The protein below binds the small molecule below.
Small molecule (SMILES): N[C@@H](CCC(=O)O)C(=O)O

Binding-site contacts:
Ligand atom C contacts residue SER127 of chain 1.A at 4.2 Å.
Ligand atom C contacts residue PHE133 of chain 1.A at 4.1 Å (hydrophobic).
Ligand atom OXT contacts residue PHE133 of chain 1.A at 3.5 Å.
Ligand atom OE2 contacts residue ILE158 of chain 1.B at 3.4 Å.
Ligand atom CB contacts residue GLU25 of chain 1.B at 4.0 Å.
Ligand atom C contacts residue LEU134 of chain 1.A at 3.9 Å (hydrophobic).
Ligand atom O contacts residue PHE133 of chain 1.A at 4.1 Å.
Ligand atom OE1 contacts residue ASP105 of chain 1.A at 4.0 Å.
Ligand atom CD contacts residue ILE158 of chain 1.B at 3.7 Å (hydrophobic).
Ligand atom O contacts residue SER127 of chain 1.A at 3.8 Å.
Ligand atom O contacts residue GLY132 of chain 1.A at 4.3 Å.
Ligand atom O contacts residue LEU134 of chain 1.A at 4.1 Å.
Ligand atom O contacts residue ASP129 of chain 1.A at 3.0 Å (salt-bridge).
Ligand atom CA contacts residue SER127 of chain 1.A at 3.7 Å.
Ligand atom OXT contacts residue LEU134 of chain 1.A at 2.9 Å (h-bond).
Ligand atom CD contacts residue PHE126 of chain 1.A at 4.2 Å (hydrophobic).
Ligand atom OE2 contacts residue LYS79 of chain 1.B at 2.9 Å (salt-bridge).
Ligand atom N contacts residue GLU25 of chain 1.B at 2.8 Å (salt-bridge).
Ligand atom CD contacts residue LYS156 of chain 1.B at 3.8 Å.
Ligand atom CB contacts residue LEU134 of chain 1.A at 3.9 Å (hydrophobic).
Ligand atom OE2 contacts residue PHE125 of chain 1.A at 4.2 Å.
Ligand atom OE2 contacts residue PHE126 of chain 1.A at 3.3 Å.
Ligand atom CD contacts residue SER127 of chain 1.A at 3.7 Å.
Ligand atom OE1 contacts residue PHE126 of chain 1.A at 3.9 Å.
Ligand atom OE1 contacts residue LYS156 of chain 1.B at 2.8 Å (salt-bridge).
Ligand atom CG contacts residue LYS156 of chain 1.B at 4.4 Å.
Ligand atom N contacts residue SER127 of chain 1.A at 2.9 Å (h-bond).
Ligand atom O contacts residue VAL128 of chain 1.A at 3.8 Å.
Ligand atom CD contacts residue LYS79 of chain 1.B at 3.4 Å.
Ligand atom N contacts residue ASP129 of chain 1.A at 2.9 Å (salt-bridge).
Ligand atom C contacts residue ASP129 of chain 1.A at 4.2 Å.
Ligand atom N contacts residue LYS23 of chain 1.B at 4.1 Å.
Ligand atom CG contacts residue GLU25 of chain 1.B at 3.4 Å.
Ligand atom CA contacts residue ASP129 of chain 1.A at 4.1 Å.
Ligand atom OE1 contacts residue LYS79 of chain 1.B at 3.0 Å (salt-bridge).
Ligand atom CA contacts residue GLU25 of chain 1.B at 3.4 Å.
Ligand atom CB contacts residue SER127 of chain 1.A at 3.6 Å.
Ligand atom OE2 contacts residue SER127 of chain 1.A at 2.8 Å (h-bond).
Ligand atom CG contacts residue SER127 of chain 1.A at 4.0 Å.
Ligand atom CG contacts residue ILE158 of chain 1.B at 3.9 Å (hydrophobic).

Sequence of chain 1.A:
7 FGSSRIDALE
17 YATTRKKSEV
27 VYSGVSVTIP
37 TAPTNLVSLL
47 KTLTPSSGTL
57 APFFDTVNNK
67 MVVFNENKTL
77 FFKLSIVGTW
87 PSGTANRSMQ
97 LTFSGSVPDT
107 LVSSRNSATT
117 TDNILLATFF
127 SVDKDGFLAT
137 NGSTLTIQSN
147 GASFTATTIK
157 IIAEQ

Sequence of chain 1.B:
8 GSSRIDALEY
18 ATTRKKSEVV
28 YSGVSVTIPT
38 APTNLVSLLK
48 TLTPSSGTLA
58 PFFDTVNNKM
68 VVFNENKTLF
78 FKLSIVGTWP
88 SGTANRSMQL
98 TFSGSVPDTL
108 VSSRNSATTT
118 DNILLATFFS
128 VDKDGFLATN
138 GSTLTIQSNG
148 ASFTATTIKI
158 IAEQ